This small molecule binds to this protein.
Small molecule (SMILES): Nc1nc2c(ncn2[C@@H]2O[C@H](CO[P](=O)(O)O[P](=O)(O)NP(=O)(O)O)[C@@H](O)[C@H]2O)c(=O)[nH]1

Sequence of chain 1.B:
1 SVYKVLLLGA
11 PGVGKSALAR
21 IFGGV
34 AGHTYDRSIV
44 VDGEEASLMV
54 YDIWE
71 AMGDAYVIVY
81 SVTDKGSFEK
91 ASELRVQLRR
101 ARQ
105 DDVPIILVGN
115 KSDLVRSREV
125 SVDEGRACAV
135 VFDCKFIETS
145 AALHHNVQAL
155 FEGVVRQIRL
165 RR

Binding-site contacts:
Ligand atom C6 contacts residue ASP117 of chain 1.B at 3.5 Å.
Ligand atom N2 contacts residue LEU118 of chain 1.B at 3.1 Å.
Ligand atom O4' contacts residue LYS115 of chain 1.B at 3.0 Å (salt-bridge).
Ligand atom PB contacts residue MG1 of chain 1.G at 3.5 Å.
Ligand atom O2B contacts residue LYS15 of chain 1.B at 3.5 Å (salt-bridge).
Ligand atom N7 contacts residue ASN114 of chain 1.B at 3.2 Å (h-bond).
Ligand atom C5 contacts residue LYS115 of chain 1.B at 3.6 Å.
Ligand atom O3A contacts residue GLY14 of chain 1.B at 3.1 Å (h-bond).
Ligand atom C5' contacts residue GLY12 of chain 1.B at 3.5 Å.
Ligand atom O1B contacts residue GLY12 of chain 1.B at 3.2 Å (h-bond).
Ligand atom O1B contacts residue VAL13 of chain 1.B at 3.1 Å (h-bond).
Ligand atom N1 contacts residue ASP117 of chain 1.B at 2.7 Å (salt-bridge).
Ligand atom C6 contacts residue ALA146 of chain 1.B at 3.4 Å (hydrophobic).
Ligand atom C2 contacts residue LEU118 of chain 1.B at 3.6 Å (hydrophobic).
Ligand atom O1G contacts residue LYS15 of chain 1.B at 3.2 Å (salt-bridge).
Ligand atom N3B contacts residue MG1 of chain 1.G at 3.4 Å.
Ligand atom N7 contacts residue ALA145 of chain 1.B at 3.4 Å.
Ligand atom O1G contacts residue PRO11 of chain 1.B at 3.0 Å.
Ligand atom PG contacts residue MG1 of chain 1.G at 3.4 Å.
Ligand atom O1B contacts residue GLY14 of chain 1.B at 3.0 Å (h-bond).
Ligand atom N3B contacts residue GLY12 of chain 1.B at 3.3 Å (h-bond).
Ligand atom O2A contacts residue GLY14 of chain 1.B at 3.3 Å.
Ligand atom O2A contacts residue ALA17 of chain 1.B at 3.0 Å (h-bond).
Ligand atom O3G contacts residue MG1 of chain 1.G at 2.3 Å.
Ligand atom O6 contacts residue LYS115 of chain 1.B at 3.3 Å.
Ligand atom O6 contacts residue SER144 of chain 1.B at 3.3 Å.
Ligand atom O6 contacts residue ASP117 of chain 1.B at 3.5 Å (salt-bridge).
Ligand atom O1G contacts residue GLY12 of chain 1.B at 2.9 Å (h-bond).
Ligand atom C2 contacts residue ASP117 of chain 1.B at 3.6 Å.
Ligand atom O6 contacts residue ALA146 of chain 1.B at 3.1 Å (h-bond).
Ligand atom O6 contacts residue ALA145 of chain 1.B at 2.7 Å (h-bond).
Ligand atom N2 contacts residue ASP117 of chain 1.B at 2.8 Å (salt-bridge).
Ligand atom C6 contacts residue LYS115 of chain 1.B at 3.5 Å.
Ligand atom O3G contacts residue GLU58 of chain 1.B at 3.1 Å (salt-bridge).
Ligand atom O2B contacts residue MG1 of chain 1.G at 2.4 Å.
Ligand atom PG contacts residue GLY12 of chain 1.B at 3.6 Å.
Ligand atom O6 contacts residue ASN114 of chain 1.B at 3.2 Å (h-bond).
Ligand atom O1B contacts residue LYS15 of chain 1.B at 3.0 Å (salt-bridge).
Ligand atom O2B contacts residue SER16 of chain 1.B at 3.0 Å (h-bond).
Ligand atom N1 contacts residue ALA146 of chain 1.B at 3.3 Å.